Sequence of chain 13.C:
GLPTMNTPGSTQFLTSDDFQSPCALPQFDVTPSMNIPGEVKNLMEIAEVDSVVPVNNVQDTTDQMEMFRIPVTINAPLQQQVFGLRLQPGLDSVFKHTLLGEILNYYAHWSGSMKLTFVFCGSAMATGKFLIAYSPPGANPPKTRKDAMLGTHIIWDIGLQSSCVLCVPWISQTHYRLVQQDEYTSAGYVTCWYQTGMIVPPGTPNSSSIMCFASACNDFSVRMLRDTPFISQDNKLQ

Sequence of chain 13.A:
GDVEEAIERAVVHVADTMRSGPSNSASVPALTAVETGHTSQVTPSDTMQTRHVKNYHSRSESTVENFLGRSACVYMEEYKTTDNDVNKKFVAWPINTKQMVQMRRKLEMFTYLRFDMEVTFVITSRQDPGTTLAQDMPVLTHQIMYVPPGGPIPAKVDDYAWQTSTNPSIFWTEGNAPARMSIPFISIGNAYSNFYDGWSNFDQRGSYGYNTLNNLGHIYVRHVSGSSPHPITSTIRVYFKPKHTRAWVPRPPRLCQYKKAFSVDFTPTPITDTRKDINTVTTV

Binding-site contacts:
Ligand atom C4B contacts residue TYR146 of chain 13.A at 3.7 Å (hydrophobic).
Ligand atom C4A contacts residue ALA24 of chain 13.C at 4.0 Å (hydrophobic).
Ligand atom O1A contacts residue PHE121 of chain 13.A at 4.0 Å.
Ligand atom C3C contacts residue LEU216 of chain 13.A at 3.7 Å (hydrophobic).
Ligand atom C4 contacts residue TYR192 of chain 13.A at 3.5 Å (hydrophobic).
Ligand atom C1C contacts residue THR97 of chain 13.A at 3.9 Å.
Ligand atom N3A contacts residue MET181 of chain 13.A at 3.3 Å.
Ligand atom C2C contacts residue THR97 of chain 13.A at 3.9 Å.
Ligand atom O1 contacts residue THR97 of chain 13.A at 3.4 Å (h-bond).
Ligand atom C4C contacts residue MET117 of chain 13.A at 3.9 Å (hydrophobic).
Ligand atom C2A contacts residue MET181 of chain 13.A at 3.7 Å (hydrophobic).
Ligand atom C2A contacts residue TYR146 of chain 13.A at 3.7 Å (hydrophobic).
Ligand atom C4B contacts residue ILE183 of chain 13.A at 4.0 Å (hydrophobic).
Ligand atom C3B contacts residue ILE219 of chain 13.A at 3.8 Å (hydrophobic).
Ligand atom C1C contacts residue PHE115 of chain 13.A at 3.9 Å (hydrophobic).
Ligand atom C6C contacts residue ILE186 of chain 13.A at 3.9 Å (hydrophobic).
Ligand atom N3A contacts residue TYR146 of chain 13.A at 4.0 Å.
Ligand atom C4A contacts residue LEU14 of chain 14.C at 4.0 Å (hydrophobic).
Ligand atom C3 contacts residue W711 of chain 13.F at 3.3 Å.
Ligand atom C5B contacts residue ILE183 of chain 13.A at 3.7 Å (hydrophobic).
Ligand atom C6B contacts residue TYR146 of chain 13.A at 3.8 Å (hydrophobic).
Ligand atom C1B contacts residue ILE183 of chain 13.A at 4.0 Å (hydrophobic).
Ligand atom C3C contacts residue TYR192 of chain 13.A at 4.0 Å (hydrophobic).
Ligand atom C4A contacts residue ILE170 of chain 13.A at 3.9 Å (hydrophobic).
Ligand atom C4A contacts residue MET181 of chain 13.A at 3.6 Å (hydrophobic).
Ligand atom C2C contacts residue LEU216 of chain 13.A at 3.7 Å (hydrophobic).
Ligand atom N2 contacts residue THR97 of chain 13.A at 3.7 Å.
Ligand atom C5A contacts residue ILE144 of chain 13.A at 3.7 Å (hydrophobic).
Ligand atom C31 contacts residue LEU216 of chain 13.A at 3.4 Å (hydrophobic).
Ligand atom O1 contacts residue W711 of chain 13.F at 3.7 Å.
Ligand atom C5A contacts residue ILE170 of chain 13.A at 3.8 Å (hydrophobic).
Ligand atom C5B contacts residue TYR146 of chain 13.A at 3.4 Å (hydrophobic).
Ligand atom C31 contacts residue W711 of chain 13.F at 3.0 Å.
Ligand atom C5A contacts residue PRO168 of chain 13.A at 4.0 Å (hydrophobic).
Ligand atom C31 contacts residue ASN214 of chain 13.A at 3.3 Å.
Ligand atom C2B contacts residue ILE219 of chain 13.A at 3.8 Å (hydrophobic).
Ligand atom C6B contacts residue ILE183 of chain 13.A at 3.6 Å (hydrophobic).
Ligand atom O1B contacts residue ILE95 of chain 13.A at 3.6 Å.
Ligand atom N2 contacts residue W711 of chain 13.F at 2.9 Å.
Ligand atom N3A contacts residue ALA24 of chain 13.C at 3.8 Å.

The protein below binds the small molecule below.
Small molecule (SMILES): Cc1cc(CCCCCCCOc2ccc(C3=NCCO3)cc2)on1

Sequence of chain 14.C:
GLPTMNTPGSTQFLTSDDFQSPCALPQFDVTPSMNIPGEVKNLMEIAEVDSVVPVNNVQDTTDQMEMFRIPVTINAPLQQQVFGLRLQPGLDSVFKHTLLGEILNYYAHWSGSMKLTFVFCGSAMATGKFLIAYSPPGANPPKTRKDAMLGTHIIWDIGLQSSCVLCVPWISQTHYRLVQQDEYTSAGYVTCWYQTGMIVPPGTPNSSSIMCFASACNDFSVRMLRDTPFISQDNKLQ